The protein below binds the small molecule below.
Small molecule (SMILES): O=c1[nH]cc(-c2cc(-c3cc(Cl)cc(OCCc4ccccc4)c3)c(=O)n(-c3cccnc3)c2)c(=O)[nH]1

Sequence of chain 1.A:
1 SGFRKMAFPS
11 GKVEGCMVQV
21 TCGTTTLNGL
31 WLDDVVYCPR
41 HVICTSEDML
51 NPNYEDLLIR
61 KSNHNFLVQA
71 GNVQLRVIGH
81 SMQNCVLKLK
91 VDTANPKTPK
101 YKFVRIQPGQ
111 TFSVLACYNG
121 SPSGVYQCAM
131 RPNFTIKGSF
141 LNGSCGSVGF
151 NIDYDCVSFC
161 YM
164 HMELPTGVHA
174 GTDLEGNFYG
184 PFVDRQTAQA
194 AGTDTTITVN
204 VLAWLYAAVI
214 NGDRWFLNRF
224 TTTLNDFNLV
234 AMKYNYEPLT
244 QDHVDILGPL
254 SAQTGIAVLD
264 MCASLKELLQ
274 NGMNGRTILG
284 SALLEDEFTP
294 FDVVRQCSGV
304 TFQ

Binding-site contacts:
Ligand atom N4 contacts residue GLU166 of chain 1.A at 3.8 Å.
Ligand atom O4 contacts residue THR26 of chain 1.A at 3.6 Å.
Ligand atom C26 contacts residue LEU141 of chain 1.A at 3.6 Å (hydrophobic).
Ligand atom C19 contacts residue ASN142 of chain 1.A at 3.3 Å.
Ligand atom C23 contacts residue CYS145 of chain 1.A at 3.4 Å (hydrophobic).
Ligand atom C26 contacts residue GLU166 of chain 1.A at 3.7 Å.
Ligand atom CL1 contacts residue ARG188 of chain 1.A at 3.8 Å.
Ligand atom C21 contacts residue ASN142 of chain 1.A at 3.8 Å.
Ligand atom C14 contacts residue PRO168 of chain 1.A at 3.7 Å (hydrophobic).
Ligand atom C8 contacts residue GLN189 of chain 1.A at 3.7 Å.
Ligand atom O1 contacts residue MET165 of chain 1.A at 3.2 Å.
Ligand atom C11 contacts residue PRO168 of chain 1.A at 3.7 Å (hydrophobic).
Ligand atom C12 contacts residue PRO168 of chain 1.A at 3.5 Å (hydrophobic).
Ligand atom C26 contacts residue ASN142 of chain 1.A at 3.7 Å.
Ligand atom N4 contacts residue PHE140 of chain 1.A at 3.7 Å.
Ligand atom C27 contacts residue PHE140 of chain 1.A at 3.5 Å (hydrophobic).
Ligand atom O3 contacts residue GLY143 of chain 1.A at 3.3 Å (h-bond).
Ligand atom O1 contacts residue GLU166 of chain 1.A at 2.8 Å (salt-bridge).
Ligand atom O3 contacts residue CYS145 of chain 1.A at 3.2 Å (h-bond).
Ligand atom CL1 contacts residue MET49 of chain 1.A at 3.5 Å.
Ligand atom C18 contacts residue CYS145 of chain 1.A at 3.5 Å (hydrophobic).
Ligand atom O2 contacts residue GLN189 of chain 1.A at 3.7 Å.
Ligand atom C20 contacts residue ASN142 of chain 1.A at 3.5 Å.
Ligand atom C18 contacts residue ASN142 of chain 1.A at 3.6 Å.
Ligand atom C14 contacts residue GLN189 of chain 1.A at 3.8 Å.
Ligand atom C12 contacts residue THR190 of chain 1.A at 3.4 Å.
Ligand atom O4 contacts residue THR25 of chain 1.A at 3.1 Å.
Ligand atom C23 contacts residue ASN142 of chain 1.A at 3.3 Å.
Ligand atom N4 contacts residue SER144 of chain 1.A at 3.6 Å (h-bond).
Ligand atom C9 contacts residue GLU166 of chain 1.A at 3.6 Å.
Ligand atom C13 contacts residue PRO168 of chain 1.A at 3.3 Å (hydrophobic).
Ligand atom N1 contacts residue THR26 of chain 1.A at 3.6 Å.
Ligand atom C22 contacts residue THR25 of chain 1.A at 3.7 Å.
Ligand atom C8 contacts residue ARG188 of chain 1.A at 3.4 Å.
Ligand atom N3 contacts residue CYS145 of chain 1.A at 3.7 Å.
Ligand atom CL1 contacts residue ASP187 of chain 1.A at 3.4 Å.
Ligand atom CL1 contacts residue TYR54 of chain 1.A at 3.8 Å.
Ligand atom C27 contacts residue LEU141 of chain 1.A at 3.7 Å (hydrophobic).
Ligand atom C27 contacts residue GLU166 of chain 1.A at 3.6 Å.
Ligand atom C11 contacts residue THR190 of chain 1.A at 3.3 Å.